Sequence of chain 3.B:
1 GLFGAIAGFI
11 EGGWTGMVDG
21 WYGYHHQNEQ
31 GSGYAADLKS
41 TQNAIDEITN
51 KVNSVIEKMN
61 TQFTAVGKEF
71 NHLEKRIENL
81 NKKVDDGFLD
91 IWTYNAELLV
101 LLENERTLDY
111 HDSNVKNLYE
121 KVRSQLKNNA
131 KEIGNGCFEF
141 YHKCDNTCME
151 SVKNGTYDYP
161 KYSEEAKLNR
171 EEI

A small-molecule ligand and the protein it binds are described below.
Small molecule (SMILES): CC(=O)N[C@@H]1[C@@H](O)[C@H](O)[C@@H](CO)O[C@H]1O

Binding-site contacts:
Ligand atom C1 contacts residue ASN11 of chain 3.A at 2.7 Å.
Ligand atom C8 contacts residue VAL18 of chain 3.B at 3.5 Å (hydrophobic).
Ligand atom O7 contacts residue GOL1 of chain 3.N at 2.9 Å.
Ligand atom C6 contacts residue ASN11 of chain 3.A at 3.8 Å.
Ligand atom C7 contacts residue GOL1 of chain 3.N at 3.9 Å.
Ligand atom C1 contacts residue GOL1 of chain 3.N at 4.4 Å.
Ligand atom C2 contacts residue ASN11 of chain 3.A at 4.2 Å.
Ligand atom C2 contacts residue GOL1 of chain 3.N at 4.4 Å.
Ligand atom C5 contacts residue ASN11 of chain 3.A at 3.5 Å.
Ligand atom O5 contacts residue ASN11 of chain 3.A at 2.3 Å (h-bond).
Ligand atom O6 contacts residue ASN11 of chain 3.A at 3.1 Å (h-bond).

Sequence of chain 3.A:
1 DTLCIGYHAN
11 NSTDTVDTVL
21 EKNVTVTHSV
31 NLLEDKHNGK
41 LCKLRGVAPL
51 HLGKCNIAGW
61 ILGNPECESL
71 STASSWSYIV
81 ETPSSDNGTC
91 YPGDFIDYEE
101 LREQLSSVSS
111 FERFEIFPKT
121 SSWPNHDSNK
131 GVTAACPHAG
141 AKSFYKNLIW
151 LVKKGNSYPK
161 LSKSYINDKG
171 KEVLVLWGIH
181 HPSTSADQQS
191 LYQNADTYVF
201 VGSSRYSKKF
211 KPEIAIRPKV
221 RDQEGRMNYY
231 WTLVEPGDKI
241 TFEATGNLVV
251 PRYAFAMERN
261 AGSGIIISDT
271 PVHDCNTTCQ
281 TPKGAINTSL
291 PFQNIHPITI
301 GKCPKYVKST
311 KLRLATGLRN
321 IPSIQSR